Sequence of chain 1.J:
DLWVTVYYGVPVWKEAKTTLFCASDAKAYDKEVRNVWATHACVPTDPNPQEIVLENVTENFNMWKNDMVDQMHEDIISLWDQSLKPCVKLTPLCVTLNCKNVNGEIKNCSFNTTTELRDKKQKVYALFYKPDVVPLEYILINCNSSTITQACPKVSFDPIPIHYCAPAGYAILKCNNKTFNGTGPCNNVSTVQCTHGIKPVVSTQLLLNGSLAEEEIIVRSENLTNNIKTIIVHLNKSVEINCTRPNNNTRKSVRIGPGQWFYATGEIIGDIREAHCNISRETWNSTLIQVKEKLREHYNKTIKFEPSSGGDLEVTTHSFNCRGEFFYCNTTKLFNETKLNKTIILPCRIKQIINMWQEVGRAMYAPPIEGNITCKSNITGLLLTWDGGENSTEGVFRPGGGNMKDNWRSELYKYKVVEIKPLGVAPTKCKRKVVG

Binding-site contacts:
Ligand atom C1 contacts residue ASN243 of chain 1.J at 1.4 Å.
Ligand atom C4 contacts residue ASN243 of chain 1.J at 4.3 Å.
Ligand atom C8 contacts residue ASN243 of chain 1.J at 4.1 Å.
Ligand atom C1 contacts residue THR245 of chain 1.J at 4.0 Å.
Ligand atom C3 contacts residue ASN243 of chain 1.J at 3.7 Å.
Ligand atom C2 contacts residue ASN243 of chain 1.J at 2.4 Å.
Ligand atom O7 contacts residue NAG1 of chain 1.GA at 4.3 Å.
Ligand atom C7 contacts residue NAG1 of chain 1.GA at 4.3 Å.
Ligand atom O7 contacts residue ASN243 of chain 1.J at 3.4 Å (h-bond).
Ligand atom N2 contacts residue THR245 of chain 1.J at 4.2 Å.
Ligand atom C7 contacts residue ASN243 of chain 1.J at 3.1 Å.
Ligand atom C8 contacts residue NAG1 of chain 1.GA at 3.4 Å.
Ligand atom O5 contacts residue ASN243 of chain 1.J at 2.6 Å (h-bond).
Ligand atom C5 contacts residue ASN243 of chain 1.J at 3.7 Å.
Ligand atom C8 contacts residue GLU284 of chain 1.J at 3.8 Å.
Ligand atom N2 contacts residue ASN243 of chain 1.J at 2.6 Å (h-bond).

A protein and the small-molecule ligand that binds it are described below.
Small molecule (SMILES): CC(=O)N[C@@H]1[C@@H](O)[C@H](O)[C@@H](CO)O[C@H]1O